Binding-site contacts:
Ligand atom C2 contacts residue HIS1 of chain 2.C at 1.3 Å.
Ligand atom C2 contacts residue PRO2 of chain 2.C at 3.9 Å (hydrophobic).
Ligand atom O1 contacts residue PRO2 of chain 2.C at 3.6 Å.
Ligand atom C4 contacts residue HIS1 of chain 2.C at 3.3 Å.
Ligand atom O1 contacts residue HIS1 of chain 2.C at 2.2 Å (h-bond).
Ligand atom C5 contacts residue HIS1 of chain 2.C at 4.4 Å.
Ligand atom C4 contacts residue CYS7 of chain 2.C at 3.4 Å (hydrophobic).
Ligand atom C3 contacts residue HIS1 of chain 2.C at 2.5 Å.
Ligand atom C6 contacts residue CYS7 of chain 2.C at 1.8 Å (hydrophobic).
Ligand atom C5 contacts residue CYS7 of chain 2.C at 2.9 Å (hydrophobic).

Sequence of chain 2.C:
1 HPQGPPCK

This protein binds this small molecule.
Small molecule (SMILES): CCCCC(=O)O